Binding-site contacts:
Ligand atom C20 contacts residue ASN236 of chain 1.E at 3.4 Å.
Ligand atom CL1 contacts residue LEU278 of chain 1.E at 3.9 Å.
Ligand atom C04 contacts residue PHE275 of chain 1.E at 3.8 Å (hydrophobic).
Ligand atom O17 contacts residue VAL290 of chain 1.D at 3.6 Å.
Ligand atom N09 contacts residue MET276 of chain 1.D at 3.4 Å.
Ligand atom O17 contacts residue LEU235 of chain 1.E at 2.9 Å.
Ligand atom O06 contacts residue MET276 of chain 1.D at 3.9 Å.
Ligand atom O06 contacts residue PRO240 of chain 1.E at 3.1 Å.
Ligand atom C01 contacts residue THR273 of chain 1.D at 3.5 Å.
Ligand atom O02 contacts residue PHE275 of chain 1.E at 3.6 Å.
Ligand atom C19 contacts residue ASN236 of chain 1.E at 3.8 Å.
Ligand atom C16 contacts residue VAL290 of chain 1.D at 3.8 Å (hydrophobic).
Ligand atom C19 contacts residue MET276 of chain 1.D at 4.0 Å (hydrophobic).
Ligand atom CL1 contacts residue ASN236 of chain 1.E at 3.7 Å.
Ligand atom C08 contacts residue MET276 of chain 1.D at 3.7 Å (hydrophobic).
Ligand atom C13 contacts residue ALA298 of chain 1.D at 3.4 Å (hydrophobic).
Ligand atom C15 contacts residue ALA298 of chain 1.D at 4.0 Å (hydrophobic).
Ligand atom C07 contacts residue MET276 of chain 1.D at 3.8 Å (hydrophobic).
Ligand atom N12 contacts residue ALA298 of chain 1.D at 3.5 Å.
Ligand atom C07 contacts residue MET301 of chain 1.D at 4.0 Å (hydrophobic).
Ligand atom C16 contacts residue LEU235 of chain 1.E at 3.3 Å (hydrophobic).
Ligand atom C04 contacts residue PRO240 of chain 1.E at 3.8 Å (hydrophobic).
Ligand atom N18 contacts residue LEU235 of chain 1.E at 3.8 Å.
Ligand atom C14 contacts residue ALA298 of chain 1.D at 3.0 Å (hydrophobic).
Ligand atom C05 contacts residue MET276 of chain 1.D at 4.0 Å (hydrophobic).
Ligand atom C03 contacts residue ASN236 of chain 1.E at 3.7 Å.
Ligand atom C08 contacts residue PRO240 of chain 1.E at 4.0 Å (hydrophobic).
Ligand atom C13 contacts residue ALA294 of chain 1.D at 3.9 Å (hydrophobic).
Ligand atom O02 contacts residue LEU278 of chain 1.E at 4.0 Å.
Ligand atom N18 contacts residue ALA294 of chain 1.D at 3.8 Å.
Ligand atom C10 contacts residue LEU235 of chain 1.E at 3.8 Å (hydrophobic).
Ligand atom C01 contacts residue LEU277 of chain 1.D at 3.5 Å (hydrophobic).
Ligand atom O17 contacts residue ALA294 of chain 1.D at 4.0 Å.
Ligand atom C15 contacts residue LEU235 of chain 1.E at 3.2 Å (hydrophobic).
Ligand atom O11 contacts residue ASN236 of chain 1.E at 3.5 Å.
Ligand atom C14 contacts residue LEU235 of chain 1.E at 3.8 Å (hydrophobic).
Ligand atom C05 contacts residue PRO240 of chain 1.E at 3.4 Å (hydrophobic).
Ligand atom C03 contacts residue PHE275 of chain 1.E at 4.0 Å (hydrophobic).
Ligand atom C07 contacts residue ILE244 of chain 1.E at 3.9 Å (hydrophobic).
Ligand atom O11 contacts residue LEU235 of chain 1.E at 3.2 Å (h-bond).

Sequence of chain 1.E:
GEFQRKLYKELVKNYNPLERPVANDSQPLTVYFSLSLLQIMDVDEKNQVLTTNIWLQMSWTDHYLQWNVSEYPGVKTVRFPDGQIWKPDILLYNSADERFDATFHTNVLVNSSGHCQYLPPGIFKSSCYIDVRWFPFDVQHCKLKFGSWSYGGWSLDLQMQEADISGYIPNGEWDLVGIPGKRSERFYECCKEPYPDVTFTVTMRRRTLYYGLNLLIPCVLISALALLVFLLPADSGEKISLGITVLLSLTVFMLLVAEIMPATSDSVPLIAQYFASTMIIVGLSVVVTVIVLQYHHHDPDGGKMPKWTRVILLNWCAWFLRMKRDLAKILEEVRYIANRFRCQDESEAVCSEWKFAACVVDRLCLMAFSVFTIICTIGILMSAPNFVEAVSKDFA

Sequence of chain 1.D:
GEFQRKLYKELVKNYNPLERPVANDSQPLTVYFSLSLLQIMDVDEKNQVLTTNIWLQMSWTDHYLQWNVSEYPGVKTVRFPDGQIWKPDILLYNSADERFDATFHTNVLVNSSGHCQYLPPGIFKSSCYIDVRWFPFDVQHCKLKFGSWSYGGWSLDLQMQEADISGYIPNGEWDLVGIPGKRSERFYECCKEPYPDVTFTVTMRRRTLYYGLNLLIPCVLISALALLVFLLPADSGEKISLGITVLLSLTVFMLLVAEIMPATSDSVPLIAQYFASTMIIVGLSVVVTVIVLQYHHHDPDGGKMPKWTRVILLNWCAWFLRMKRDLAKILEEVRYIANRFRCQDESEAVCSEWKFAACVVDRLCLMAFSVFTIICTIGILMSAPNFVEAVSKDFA

The protein below binds the small molecule below.
Small molecule (SMILES): COc1cc(OC)c(NC(=O)Nc2cc(C)on2)cc1Cl